A small-molecule ligand and the protein it binds are described below.
Small molecule (SMILES): CC(C)(C)OC(=O)N[C@H](C(=O)NO)c1ccc(-n2cccn2)cc1

Binding-site contacts:
Ligand atom N contacts residue LEU404 of chain 1.B at 3.4 Å (h-bond).
Ligand atom NAO contacts residue LEU404 of chain 1.B at 2.9 Å (h-bond).
Ligand atom CAH contacts residue PHE315 of chain 1.B at 3.7 Å (hydrophobic).
Ligand atom CAJ contacts residue GLY406 of chain 1.B at 3.7 Å.
Ligand atom NAO contacts residue ZN1 of chain 1.X at 3.1 Å.
Ligand atom O contacts residue ASP296 of chain 1.B at 2.8 Å (salt-bridge).
Ligand atom NAN contacts residue ALA494 of chain 1.B at 3.5 Å (h-bond).
Ligand atom CAG contacts residue LEU409 of chain 1.B at 3.6 Å (hydrophobic).
Ligand atom NAW contacts residue GLY406 of chain 1.B at 3.7 Å.
Ligand atom C contacts residue LYS303 of chain 1.B at 3.7 Å.
Ligand atom OAF contacts residue ZN1 of chain 1.V at 2.2 Å.
Ligand atom CAL contacts residue GLY406 of chain 1.B at 3.4 Å.
Ligand atom NAO contacts residue ZN1 of chain 1.V at 3.3 Å.
Ligand atom C contacts residue ASP376 of chain 1.B at 3.1 Å.
Ligand atom CAT contacts residue GLY406 of chain 1.B at 3.9 Å.
Ligand atom OAF contacts residue CO31 of chain 1.W at 2.6 Å (h-bond).
Ligand atom OAF contacts residue ASP376 of chain 1.B at 3.0 Å (salt-bridge).
Ligand atom NAN contacts residue PHE315 of chain 1.B at 3.6 Å.
Ligand atom C contacts residue LEU404 of chain 1.B at 3.8 Å (hydrophobic).
Ligand atom CAI contacts residue LEU404 of chain 1.B at 3.6 Å (hydrophobic).
Ligand atom OAF contacts residue LYS291 of chain 1.B at 3.2 Å (salt-bridge).
Ligand atom OAF contacts residue LEU404 of chain 1.B at 3.8 Å.
Ligand atom OAF contacts residue ZN1 of chain 1.X at 2.5 Å.
Ligand atom O contacts residue LYS303 of chain 1.B at 2.8 Å (salt-bridge).
Ligand atom NAO contacts residue ASP376 of chain 1.B at 3.2 Å (salt-bridge).
Ligand atom OAF contacts residue GLU378 of chain 1.B at 3.2 Å (salt-bridge).
Ligand atom CA contacts residue LYS303 of chain 1.B at 3.8 Å.
Ligand atom C contacts residue ASP296 of chain 1.B at 3.8 Å.
Ligand atom CAH contacts residue ALA494 of chain 1.B at 3.1 Å (hydrophobic).
Ligand atom O contacts residue ASP376 of chain 1.B at 2.9 Å (salt-bridge).
Ligand atom C contacts residue ZN1 of chain 1.V at 3.8 Å.
Ligand atom O contacts residue ZN1 of chain 1.V at 3.6 Å.
Ligand atom C contacts residue ZN1 of chain 1.X at 2.8 Å.
Ligand atom CAK contacts residue GLY406 of chain 1.B at 3.8 Å.
Ligand atom NAO contacts residue CO31 of chain 1.W at 3.0 Å (h-bond).
Ligand atom OAF contacts residue ASP296 of chain 1.B at 3.3 Å (salt-bridge).
Ligand atom CAA contacts residue ALA377 of chain 1.B at 3.9 Å (hydrophobic).
Ligand atom CAB contacts residue SER471 of chain 1.B at 3.5 Å.
Ligand atom CAU contacts residue GLY406 of chain 1.B at 3.5 Å.
Ligand atom O contacts residue ZN1 of chain 1.X at 2.0 Å.

Sequence of chain 1.B:
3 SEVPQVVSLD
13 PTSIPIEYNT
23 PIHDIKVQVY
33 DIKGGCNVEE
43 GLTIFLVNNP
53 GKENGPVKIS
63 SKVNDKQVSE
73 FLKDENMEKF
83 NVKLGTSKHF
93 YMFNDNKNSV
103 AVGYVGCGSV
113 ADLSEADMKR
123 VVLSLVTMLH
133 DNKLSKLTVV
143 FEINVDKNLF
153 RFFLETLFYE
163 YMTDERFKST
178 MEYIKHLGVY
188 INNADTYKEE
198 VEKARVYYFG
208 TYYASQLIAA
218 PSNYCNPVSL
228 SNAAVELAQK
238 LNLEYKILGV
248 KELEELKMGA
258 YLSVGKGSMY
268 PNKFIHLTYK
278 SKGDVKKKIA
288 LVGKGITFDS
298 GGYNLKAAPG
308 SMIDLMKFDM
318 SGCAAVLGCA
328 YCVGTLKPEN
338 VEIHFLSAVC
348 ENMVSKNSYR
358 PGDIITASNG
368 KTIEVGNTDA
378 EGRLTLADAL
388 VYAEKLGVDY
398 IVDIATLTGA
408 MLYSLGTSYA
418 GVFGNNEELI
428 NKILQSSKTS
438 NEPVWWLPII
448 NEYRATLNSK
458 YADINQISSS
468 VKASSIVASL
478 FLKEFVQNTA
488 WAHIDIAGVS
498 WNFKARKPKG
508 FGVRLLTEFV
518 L